A protein and the small-molecule ligand that binds it are described below.
Small molecule (SMILES): Oc1cc(Cl)ccc1Oc1ccc(Cl)cc1Cl

Sequence of chain 1.A:
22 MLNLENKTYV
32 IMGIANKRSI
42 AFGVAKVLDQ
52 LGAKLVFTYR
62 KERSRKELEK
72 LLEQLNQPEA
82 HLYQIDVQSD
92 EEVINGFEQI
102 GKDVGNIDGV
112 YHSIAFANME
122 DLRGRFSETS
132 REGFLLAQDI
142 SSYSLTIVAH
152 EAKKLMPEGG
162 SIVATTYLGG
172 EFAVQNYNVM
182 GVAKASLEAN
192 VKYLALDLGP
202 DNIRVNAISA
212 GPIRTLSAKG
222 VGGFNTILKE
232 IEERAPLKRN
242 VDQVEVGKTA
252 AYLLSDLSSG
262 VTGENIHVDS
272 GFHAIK

Binding-site contacts:
Ligand atom O7 contacts residue NAP1 of chain 1.F at 3.0 Å.
Ligand atom C9 contacts residue NAP1 of chain 1.F at 4.1 Å.
Ligand atom C3 contacts residue NAP1 of chain 1.F at 2.9 Å.
Ligand atom C11 contacts residue MET181 of chain 1.A at 3.4 Å (hydrophobic).
Ligand atom C10 contacts residue SER218 of chain 1.A at 3.4 Å.
Ligand atom C8 contacts residue SER218 of chain 1.A at 3.6 Å.
Ligand atom C10 contacts residue MET181 of chain 1.A at 4.1 Å (hydrophobic).
Ligand atom C1 contacts residue TYR168 of chain 1.A at 4.0 Å (hydrophobic).
Ligand atom C1 contacts residue TYR178 of chain 1.A at 3.3 Å (hydrophobic).
Ligand atom CL14 contacts residue PHE225 of chain 1.A at 4.0 Å.
Ligand atom CL16 contacts residue ALA116 of chain 1.A at 3.9 Å.
Ligand atom O17 contacts residue NAP1 of chain 1.F at 2.8 Å (h-bond).
Ligand atom C2 contacts residue NAP1 of chain 1.F at 3.5 Å.
Ligand atom O7 contacts residue SER218 of chain 1.A at 4.0 Å.
Ligand atom C10 contacts residue ALA116 of chain 1.A at 3.5 Å (hydrophobic).
Ligand atom C8 contacts residue NAP1 of chain 1.F at 3.8 Å.
Ligand atom C9 contacts residue ALA116 of chain 1.A at 4.0 Å (hydrophobic).
Ligand atom C3 contacts residue ALA219 of chain 1.A at 4.0 Å (hydrophobic).
Ligand atom CL14 contacts residue NAP1 of chain 1.F at 3.8 Å.
Ligand atom C1 contacts residue NAP1 of chain 1.F at 3.6 Å.
Ligand atom C12 contacts residue MET181 of chain 1.A at 3.5 Å (hydrophobic).
Ligand atom C4 contacts residue NAP1 of chain 1.F at 3.1 Å.
Ligand atom CL15 contacts residue PHE117 of chain 1.A at 3.4 Å.
Ligand atom CL15 contacts residue MET181 of chain 1.A at 3.5 Å.
Ligand atom CL16 contacts residue SER218 of chain 1.A at 2.9 Å.
Ligand atom CL15 contacts residue ALA118 of chain 1.A at 2.9 Å.
Ligand atom C5 contacts residue NAP1 of chain 1.F at 3.3 Å.
Ligand atom C11 contacts residue PHE117 of chain 1.A at 4.1 Å (hydrophobic).
Ligand atom O17 contacts residue MET181 of chain 1.A at 4.0 Å.
Ligand atom C9 contacts residue SER218 of chain 1.A at 3.1 Å.
Ligand atom CL14 contacts residue TYR168 of chain 1.A at 3.7 Å.
Ligand atom C6 contacts residue TYR178 of chain 1.A at 3.4 Å (hydrophobic).
Ligand atom CL16 contacts residue NAP1 of chain 1.F at 2.9 Å.
Ligand atom O17 contacts residue TYR178 of chain 1.A at 2.4 Å (h-bond).
Ligand atom CL14 contacts residue PRO213 of chain 1.A at 4.2 Å.
Ligand atom C6 contacts residue NAP1 of chain 1.F at 3.6 Å.
Ligand atom C4 contacts residue ALA219 of chain 1.A at 3.9 Å (hydrophobic).
Ligand atom C13 contacts residue VAL222 of chain 1.A at 4.1 Å (hydrophobic).
Ligand atom CL15 contacts residue LEU123 of chain 1.A at 3.7 Å.
Ligand atom C10 contacts residue PHE117 of chain 1.A at 4.1 Å (hydrophobic).